Binding-site contacts:
Ligand atom C2 contacts residue ASN96 of chain 20.F at 2.6 Å.
Ligand atom C7 contacts residue ASN96 of chain 20.F at 3.5 Å.
Ligand atom C8 contacts residue ASN77 of chain 20.F at 3.7 Å.
Ligand atom C7 contacts residue NAG1 of chain 20.K at 4.3 Å.
Ligand atom C7 contacts residue ASN77 of chain 20.F at 3.8 Å.
Ligand atom O7 contacts residue GLY75 of chain 20.F at 4.0 Å.
Ligand atom O5 contacts residue ASN96 of chain 20.F at 2.2 Å (h-bond).
Ligand atom C8 contacts residue GLY75 of chain 20.F at 2.5 Å.
Ligand atom N2 contacts residue ASN96 of chain 20.F at 3.1 Å (h-bond).
Ligand atom C8 contacts residue NAG1 of chain 20.K at 4.3 Å.
Ligand atom C3 contacts residue GLY75 of chain 20.F at 4.4 Å.
Ligand atom N2 contacts residue GLY75 of chain 20.F at 2.6 Å (h-bond).
Ligand atom C1 contacts residue GLY75 of chain 20.F at 3.9 Å.
Ligand atom O7 contacts residue ASN77 of chain 20.F at 3.4 Å (h-bond).
Ligand atom C4 contacts residue ASN96 of chain 20.F at 4.2 Å.
Ligand atom O7 contacts residue NAG1 of chain 20.K at 3.4 Å.
Ligand atom C5 contacts residue ASN96 of chain 20.F at 3.5 Å.
Ligand atom C1 contacts residue ASN96 of chain 20.F at 1.4 Å.
Ligand atom O7 contacts residue ASN96 of chain 20.F at 3.4 Å (h-bond).
Ligand atom C2 contacts residue GLY75 of chain 20.F at 3.8 Å.
Ligand atom C3 contacts residue ASN96 of chain 20.F at 3.8 Å.
Ligand atom C7 contacts residue GLY75 of chain 20.F at 2.9 Å.
Ligand atom C8 contacts residue LYS76 of chain 20.F at 4.0 Å.

Sequence of chain 20.F:
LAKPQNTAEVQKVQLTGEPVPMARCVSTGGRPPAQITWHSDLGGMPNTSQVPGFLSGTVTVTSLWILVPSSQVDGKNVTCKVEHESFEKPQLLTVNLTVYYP

This small molecule binds to this protein.
Small molecule (SMILES): CC(=O)N[C@H]1[C@H](O[C@H]2[C@H](O)[C@@H](NC(C)=O)CO[C@@H]2CO)O[C@H](CO)[C@@H](O[C@@H]2O[C@H](CO)[C@@H](O)[C@H](O)[C@@H]2O)[C@@H]1O